Binding-site contacts:
Ligand atom C12 contacts residue ASN142 of chain 1.A at 3.5 Å.
Ligand atom N2 contacts residue CYS145 of chain 1.A at 3.4 Å (h-bond).
Ligand atom C5 contacts residue TYR54 of chain 1.A at 3.5 Å (hydrophobic).
Ligand atom N2 contacts residue HIS164 of chain 1.A at 3.9 Å.
Ligand atom N1 contacts residue GLU166 of chain 1.A at 3.9 Å.
Ligand atom N3 contacts residue SER144 of chain 1.A at 3.9 Å.
Ligand atom C4 contacts residue HIS164 of chain 1.A at 3.9 Å.
Ligand atom C4 contacts residue HIS41 of chain 1.A at 3.1 Å.
Ligand atom O contacts residue MET165 of chain 1.A at 3.6 Å.
Ligand atom C11 contacts residue PHE140 of chain 1.A at 3.1 Å (hydrophobic).
Ligand atom C4 contacts residue ASP187 of chain 1.A at 3.7 Å.
Ligand atom N3 contacts residue GLU166 of chain 1.A at 3.7 Å.
Ligand atom C10 contacts residue GLU166 of chain 1.A at 3.6 Å.
Ligand atom C6 contacts residue ASP187 of chain 1.A at 3.9 Å.
Ligand atom C12 contacts residue PHE140 of chain 1.A at 3.6 Å (hydrophobic).
Ligand atom C3 contacts residue MET165 of chain 1.A at 3.8 Å (hydrophobic).
Ligand atom O contacts residue GLU166 of chain 1.A at 3.0 Å (salt-bridge).
Ligand atom C3 contacts residue HIS164 of chain 1.A at 3.5 Å.
Ligand atom C5 contacts residue ASP187 of chain 1.A at 3.4 Å.
Ligand atom N2 contacts residue GLU166 of chain 1.A at 3.5 Å (salt-bridge).
Ligand atom C9 contacts residue CYS145 of chain 1.A at 3.5 Å (hydrophobic).
Ligand atom C11 contacts residue ASN142 of chain 1.A at 3.9 Å.
Ligand atom CL contacts residue MET49 of chain 1.A at 3.7 Å.
Ligand atom N1 contacts residue CYS145 of chain 1.A at 3.7 Å.
Ligand atom N3 contacts residue HIS163 of chain 1.A at 2.8 Å (h-bond).
Ligand atom C12 contacts residue LEU141 of chain 1.A at 3.6 Å (hydrophobic).
Ligand atom C14 contacts residue ASN142 of chain 1.A at 3.9 Å.
Ligand atom C5 contacts residue HIS41 of chain 1.A at 3.4 Å.
Ligand atom C3 contacts residue HIS41 of chain 1.A at 3.9 Å.
Ligand atom C12 contacts residue GLU166 of chain 1.A at 3.6 Å.
Ligand atom CL contacts residue PRO52 of chain 1.A at 3.7 Å.
Ligand atom CL contacts residue TYR54 of chain 1.A at 3.6 Å.
Ligand atom C11 contacts residue GLU166 of chain 1.A at 3.4 Å.
Ligand atom C10 contacts residue LEU141 of chain 1.A at 3.9 Å (hydrophobic).
Ligand atom N2 contacts residue MET165 of chain 1.A at 3.6 Å.
Ligand atom N2 contacts residue HIS163 of chain 1.A at 3.2 Å (h-bond).
Ligand atom C12 contacts residue SER1 of chain 2.A at 3.9 Å.
Ligand atom C13 contacts residue ASN142 of chain 1.A at 3.6 Å.
Ligand atom C11 contacts residue LEU141 of chain 1.A at 3.5 Å (hydrophobic).
Ligand atom CL contacts residue ASP187 of chain 1.A at 3.9 Å.

A small-molecule ligand and the protein it binds are described below.
Small molecule (SMILES): CN(Cc1cccc(Cl)c1)C(=O)Cn1nnc2ccccc21

Sequence of chain 1.A:
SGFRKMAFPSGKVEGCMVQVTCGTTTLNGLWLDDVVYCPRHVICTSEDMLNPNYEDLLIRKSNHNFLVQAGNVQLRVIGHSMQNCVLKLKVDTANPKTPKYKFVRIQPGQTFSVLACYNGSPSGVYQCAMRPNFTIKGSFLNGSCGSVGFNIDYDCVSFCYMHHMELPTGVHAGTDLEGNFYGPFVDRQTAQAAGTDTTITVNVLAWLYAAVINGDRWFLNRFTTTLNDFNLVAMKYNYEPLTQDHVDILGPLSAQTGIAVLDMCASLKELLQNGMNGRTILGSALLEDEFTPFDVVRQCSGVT

Sequence of chain 2.A:
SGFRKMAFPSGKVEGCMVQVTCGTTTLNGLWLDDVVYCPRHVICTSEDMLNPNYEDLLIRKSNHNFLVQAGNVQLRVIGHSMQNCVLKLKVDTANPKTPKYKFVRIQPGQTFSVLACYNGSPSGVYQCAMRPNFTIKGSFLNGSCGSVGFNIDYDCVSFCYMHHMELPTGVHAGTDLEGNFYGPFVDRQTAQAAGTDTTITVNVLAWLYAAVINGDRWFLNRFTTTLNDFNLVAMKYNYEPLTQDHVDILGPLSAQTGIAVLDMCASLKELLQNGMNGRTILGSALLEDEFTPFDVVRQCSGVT